Sequence of chain 1.B:
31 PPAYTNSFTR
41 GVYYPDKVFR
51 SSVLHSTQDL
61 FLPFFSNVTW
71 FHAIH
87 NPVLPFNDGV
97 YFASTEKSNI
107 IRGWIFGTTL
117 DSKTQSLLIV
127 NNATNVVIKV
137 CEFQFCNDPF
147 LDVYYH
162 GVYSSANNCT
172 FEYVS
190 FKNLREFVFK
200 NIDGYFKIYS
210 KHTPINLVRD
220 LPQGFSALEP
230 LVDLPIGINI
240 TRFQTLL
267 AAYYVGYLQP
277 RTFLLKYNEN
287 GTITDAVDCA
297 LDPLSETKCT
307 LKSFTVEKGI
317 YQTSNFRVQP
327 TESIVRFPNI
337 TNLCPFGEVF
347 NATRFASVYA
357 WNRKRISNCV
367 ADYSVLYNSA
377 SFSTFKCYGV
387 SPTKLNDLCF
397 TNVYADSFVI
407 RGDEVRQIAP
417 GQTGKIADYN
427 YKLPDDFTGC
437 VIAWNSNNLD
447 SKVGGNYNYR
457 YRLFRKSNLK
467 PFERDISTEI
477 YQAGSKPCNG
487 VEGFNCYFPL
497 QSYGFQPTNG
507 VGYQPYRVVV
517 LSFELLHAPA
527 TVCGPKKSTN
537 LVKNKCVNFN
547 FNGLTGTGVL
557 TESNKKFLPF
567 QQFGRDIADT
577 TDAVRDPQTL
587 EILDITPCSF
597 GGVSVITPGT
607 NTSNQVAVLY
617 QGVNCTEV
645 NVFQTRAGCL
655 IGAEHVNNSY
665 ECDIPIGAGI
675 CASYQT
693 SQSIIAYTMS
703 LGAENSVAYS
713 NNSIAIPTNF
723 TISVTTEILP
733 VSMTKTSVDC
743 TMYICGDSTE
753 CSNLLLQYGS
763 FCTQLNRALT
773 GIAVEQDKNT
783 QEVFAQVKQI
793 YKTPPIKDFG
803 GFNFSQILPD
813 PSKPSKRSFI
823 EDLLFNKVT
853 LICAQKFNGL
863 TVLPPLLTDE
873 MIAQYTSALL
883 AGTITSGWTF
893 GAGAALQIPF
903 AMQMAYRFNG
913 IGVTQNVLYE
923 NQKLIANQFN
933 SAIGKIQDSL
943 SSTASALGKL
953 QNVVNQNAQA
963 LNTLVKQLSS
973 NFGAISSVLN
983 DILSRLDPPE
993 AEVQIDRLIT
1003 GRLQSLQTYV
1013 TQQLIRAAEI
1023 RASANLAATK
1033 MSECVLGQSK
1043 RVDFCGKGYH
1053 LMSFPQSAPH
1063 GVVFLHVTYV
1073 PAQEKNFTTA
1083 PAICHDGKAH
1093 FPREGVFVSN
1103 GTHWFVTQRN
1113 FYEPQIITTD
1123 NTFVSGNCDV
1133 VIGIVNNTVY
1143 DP

Binding-site contacts:
Ligand atom C3 contacts residue ASN286 of chain 1.B at 3.8 Å.
Ligand atom C1 contacts residue ASN286 of chain 1.B at 1.4 Å.
Ligand atom O5 contacts residue LYS562 of chain 1.C at 4.5 Å.
Ligand atom C8 contacts residue GLU285 of chain 1.B at 4.0 Å.
Ligand atom C2 contacts residue ASN286 of chain 1.B at 2.5 Å.
Ligand atom N2 contacts residue ASN286 of chain 1.B at 2.9 Å (h-bond).
Ligand atom C8 contacts residue ASN284 of chain 1.B at 4.0 Å.
Ligand atom C7 contacts residue ASN286 of chain 1.B at 3.8 Å.
Ligand atom O7 contacts residue ASN286 of chain 1.B at 4.3 Å.
Ligand atom C5 contacts residue ASN286 of chain 1.B at 3.7 Å.
Ligand atom C4 contacts residue ASN286 of chain 1.B at 4.2 Å.
Ligand atom O5 contacts residue ASN286 of chain 1.B at 2.4 Å (h-bond).

A small-molecule ligand and the protein it binds are described below.
Small molecule (SMILES): CC(=O)N[C@@H]1[C@@H](O)[C@H](O)[C@@H](CO)O[C@H]1O

Sequence of chain 1.C:
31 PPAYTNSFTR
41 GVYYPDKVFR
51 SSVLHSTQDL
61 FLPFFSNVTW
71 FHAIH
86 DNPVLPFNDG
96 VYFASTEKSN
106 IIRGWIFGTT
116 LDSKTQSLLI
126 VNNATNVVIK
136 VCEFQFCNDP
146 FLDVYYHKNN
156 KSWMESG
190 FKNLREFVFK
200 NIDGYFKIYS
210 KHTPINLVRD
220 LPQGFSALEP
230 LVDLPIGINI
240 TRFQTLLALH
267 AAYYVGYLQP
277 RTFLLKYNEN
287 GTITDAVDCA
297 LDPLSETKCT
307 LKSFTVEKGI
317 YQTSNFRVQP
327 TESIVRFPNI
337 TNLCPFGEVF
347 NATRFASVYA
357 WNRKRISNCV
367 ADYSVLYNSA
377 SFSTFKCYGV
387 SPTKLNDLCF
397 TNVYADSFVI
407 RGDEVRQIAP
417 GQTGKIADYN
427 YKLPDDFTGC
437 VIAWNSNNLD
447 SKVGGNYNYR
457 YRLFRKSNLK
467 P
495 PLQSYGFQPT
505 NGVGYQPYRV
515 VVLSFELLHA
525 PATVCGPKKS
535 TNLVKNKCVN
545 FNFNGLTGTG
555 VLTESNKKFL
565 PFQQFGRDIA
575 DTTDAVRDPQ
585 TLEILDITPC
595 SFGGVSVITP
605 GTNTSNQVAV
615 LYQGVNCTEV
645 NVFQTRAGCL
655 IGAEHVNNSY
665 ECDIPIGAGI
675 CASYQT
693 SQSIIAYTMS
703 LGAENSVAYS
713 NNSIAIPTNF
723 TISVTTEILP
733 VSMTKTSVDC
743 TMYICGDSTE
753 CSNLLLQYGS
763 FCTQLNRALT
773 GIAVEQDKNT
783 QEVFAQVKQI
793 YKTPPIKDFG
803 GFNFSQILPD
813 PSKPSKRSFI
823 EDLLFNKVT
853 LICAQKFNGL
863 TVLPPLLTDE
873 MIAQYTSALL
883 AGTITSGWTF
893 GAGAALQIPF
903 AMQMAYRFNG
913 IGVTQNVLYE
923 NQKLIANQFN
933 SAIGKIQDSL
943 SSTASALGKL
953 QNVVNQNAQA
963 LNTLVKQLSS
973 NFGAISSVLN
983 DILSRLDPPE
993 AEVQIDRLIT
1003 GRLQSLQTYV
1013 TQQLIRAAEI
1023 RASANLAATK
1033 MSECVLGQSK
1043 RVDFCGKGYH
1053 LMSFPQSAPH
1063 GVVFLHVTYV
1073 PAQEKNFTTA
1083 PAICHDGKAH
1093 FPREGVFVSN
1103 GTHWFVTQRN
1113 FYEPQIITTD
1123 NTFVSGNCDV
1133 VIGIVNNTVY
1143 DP